A protein and the small-molecule ligand that binds it are described below.
Small molecule (SMILES): NCC(=O)O

Binding-site contacts:
Ligand atom OXT contacts residue GLU169 of chain 1.A at 3.9 Å.
Ligand atom C contacts residue GLU169 of chain 1.A at 4.0 Å.
Ligand atom O contacts residue GLU169 of chain 1.A at 3.7 Å.

Sequence of chain 1.A:
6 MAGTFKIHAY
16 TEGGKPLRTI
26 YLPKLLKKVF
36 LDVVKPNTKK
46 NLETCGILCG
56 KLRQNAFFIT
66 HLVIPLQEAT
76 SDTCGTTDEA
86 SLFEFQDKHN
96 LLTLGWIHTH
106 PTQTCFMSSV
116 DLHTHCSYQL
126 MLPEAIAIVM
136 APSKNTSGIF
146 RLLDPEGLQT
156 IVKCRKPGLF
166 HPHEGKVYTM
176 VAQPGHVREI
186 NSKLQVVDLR